Binding-site contacts:
Ligand atom O02 contacts residue PHE275 of chain 1.C at 3.6 Å.
Ligand atom C14 contacts residue ALA298 of chain 1.B at 3.0 Å (hydrophobic).
Ligand atom C15 contacts residue ALA298 of chain 1.B at 4.0 Å (hydrophobic).
Ligand atom C16 contacts residue LEU235 of chain 1.C at 3.3 Å (hydrophobic).
Ligand atom C07 contacts residue ILE244 of chain 1.C at 3.9 Å (hydrophobic).
Ligand atom C16 contacts residue VAL290 of chain 1.B at 3.8 Å (hydrophobic).
Ligand atom C10 contacts residue LEU235 of chain 1.C at 3.9 Å (hydrophobic).
Ligand atom N12 contacts residue ALA298 of chain 1.B at 3.5 Å.
Ligand atom C14 contacts residue LEU235 of chain 1.C at 3.9 Å (hydrophobic).
Ligand atom C19 contacts residue ASN236 of chain 1.C at 3.9 Å.
Ligand atom O11 contacts residue ASN236 of chain 1.C at 3.6 Å.
Ligand atom C08 contacts residue MET276 of chain 1.B at 3.7 Å (hydrophobic).
Ligand atom O06 contacts residue MET276 of chain 1.B at 3.9 Å.
Ligand atom C01 contacts residue LEU277 of chain 1.B at 3.4 Å (hydrophobic).
Ligand atom C15 contacts residue VAL290 of chain 1.B at 4.1 Å (hydrophobic).
Ligand atom C01 contacts residue THR273 of chain 1.B at 3.5 Å.
Ligand atom C03 contacts residue PHE275 of chain 1.C at 4.0 Å (hydrophobic).
Ligand atom C07 contacts residue MET301 of chain 1.B at 4.0 Å (hydrophobic).
Ligand atom C15 contacts residue LEU235 of chain 1.C at 3.2 Å (hydrophobic).
Ligand atom N18 contacts residue LEU235 of chain 1.C at 3.8 Å.
Ligand atom O11 contacts residue LEU235 of chain 1.C at 3.2 Å (h-bond).
Ligand atom C05 contacts residue PRO240 of chain 1.C at 3.5 Å (hydrophobic).
Ligand atom C20 contacts residue ASN236 of chain 1.C at 3.5 Å.
Ligand atom O17 contacts residue VAL290 of chain 1.B at 3.6 Å.
Ligand atom O17 contacts residue LEU235 of chain 1.C at 2.9 Å.
Ligand atom O17 contacts residue ALA294 of chain 1.B at 4.0 Å.
Ligand atom C04 contacts residue PHE275 of chain 1.C at 3.8 Å (hydrophobic).
Ligand atom C04 contacts residue PRO240 of chain 1.C at 3.8 Å (hydrophobic).
Ligand atom C13 contacts residue ALA294 of chain 1.B at 3.9 Å (hydrophobic).
Ligand atom C03 contacts residue ASN236 of chain 1.C at 3.8 Å.
Ligand atom O06 contacts residue PRO240 of chain 1.C at 3.2 Å.
Ligand atom C07 contacts residue MET276 of chain 1.B at 3.8 Å (hydrophobic).
Ligand atom N18 contacts residue ALA294 of chain 1.B at 3.8 Å.
Ligand atom O02 contacts residue LEU278 of chain 1.C at 4.0 Å.
Ligand atom C19 contacts residue MET276 of chain 1.B at 4.0 Å (hydrophobic).
Ligand atom N09 contacts residue MET276 of chain 1.B at 3.4 Å.
Ligand atom CL1 contacts residue LEU278 of chain 1.C at 3.9 Å.
Ligand atom C13 contacts residue ALA298 of chain 1.B at 3.4 Å (hydrophobic).
Ligand atom CL1 contacts residue ASN236 of chain 1.C at 3.7 Å.
Ligand atom C05 contacts residue MET276 of chain 1.B at 4.0 Å (hydrophobic).

Sequence of chain 1.C:
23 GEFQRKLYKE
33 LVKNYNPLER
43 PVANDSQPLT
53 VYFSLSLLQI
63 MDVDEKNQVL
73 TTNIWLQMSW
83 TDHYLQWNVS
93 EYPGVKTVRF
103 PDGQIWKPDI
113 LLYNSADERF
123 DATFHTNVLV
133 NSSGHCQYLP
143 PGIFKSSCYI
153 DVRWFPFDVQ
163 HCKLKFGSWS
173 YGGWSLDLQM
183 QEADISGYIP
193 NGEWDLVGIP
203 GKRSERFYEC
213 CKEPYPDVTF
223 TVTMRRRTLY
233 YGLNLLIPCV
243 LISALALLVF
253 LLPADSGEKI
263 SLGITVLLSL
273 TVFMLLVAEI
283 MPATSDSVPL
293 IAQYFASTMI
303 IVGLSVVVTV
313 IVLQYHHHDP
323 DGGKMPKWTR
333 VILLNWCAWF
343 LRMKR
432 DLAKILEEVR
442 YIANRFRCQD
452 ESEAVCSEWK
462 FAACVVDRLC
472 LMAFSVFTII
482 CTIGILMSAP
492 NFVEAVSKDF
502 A

The small molecule below binds the protein below.
Small molecule (SMILES): COc1cc(OC)c(NC(=O)Nc2cc(C)on2)cc1Cl

Sequence of chain 1.B:
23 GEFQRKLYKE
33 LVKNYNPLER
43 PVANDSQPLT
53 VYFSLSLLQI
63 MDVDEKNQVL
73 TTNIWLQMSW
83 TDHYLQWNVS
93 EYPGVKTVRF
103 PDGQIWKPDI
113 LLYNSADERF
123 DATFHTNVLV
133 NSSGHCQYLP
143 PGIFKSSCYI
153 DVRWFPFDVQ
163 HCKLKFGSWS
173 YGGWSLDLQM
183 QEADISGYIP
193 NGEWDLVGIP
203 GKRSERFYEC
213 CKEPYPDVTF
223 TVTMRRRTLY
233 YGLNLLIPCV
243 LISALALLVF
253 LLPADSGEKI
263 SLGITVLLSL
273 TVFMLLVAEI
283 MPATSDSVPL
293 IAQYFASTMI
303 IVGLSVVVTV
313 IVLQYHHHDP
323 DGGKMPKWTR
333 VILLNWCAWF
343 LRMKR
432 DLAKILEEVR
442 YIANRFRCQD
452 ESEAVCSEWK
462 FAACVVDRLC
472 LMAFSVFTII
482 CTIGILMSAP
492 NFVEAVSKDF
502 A